The protein below binds the small molecule below.
Small molecule (SMILES): CC(=O)N[C@@H]1[C@@H](O)[C@H](O)[C@@H](CO)O[C@H]1O

Sequence of chain 1.B:
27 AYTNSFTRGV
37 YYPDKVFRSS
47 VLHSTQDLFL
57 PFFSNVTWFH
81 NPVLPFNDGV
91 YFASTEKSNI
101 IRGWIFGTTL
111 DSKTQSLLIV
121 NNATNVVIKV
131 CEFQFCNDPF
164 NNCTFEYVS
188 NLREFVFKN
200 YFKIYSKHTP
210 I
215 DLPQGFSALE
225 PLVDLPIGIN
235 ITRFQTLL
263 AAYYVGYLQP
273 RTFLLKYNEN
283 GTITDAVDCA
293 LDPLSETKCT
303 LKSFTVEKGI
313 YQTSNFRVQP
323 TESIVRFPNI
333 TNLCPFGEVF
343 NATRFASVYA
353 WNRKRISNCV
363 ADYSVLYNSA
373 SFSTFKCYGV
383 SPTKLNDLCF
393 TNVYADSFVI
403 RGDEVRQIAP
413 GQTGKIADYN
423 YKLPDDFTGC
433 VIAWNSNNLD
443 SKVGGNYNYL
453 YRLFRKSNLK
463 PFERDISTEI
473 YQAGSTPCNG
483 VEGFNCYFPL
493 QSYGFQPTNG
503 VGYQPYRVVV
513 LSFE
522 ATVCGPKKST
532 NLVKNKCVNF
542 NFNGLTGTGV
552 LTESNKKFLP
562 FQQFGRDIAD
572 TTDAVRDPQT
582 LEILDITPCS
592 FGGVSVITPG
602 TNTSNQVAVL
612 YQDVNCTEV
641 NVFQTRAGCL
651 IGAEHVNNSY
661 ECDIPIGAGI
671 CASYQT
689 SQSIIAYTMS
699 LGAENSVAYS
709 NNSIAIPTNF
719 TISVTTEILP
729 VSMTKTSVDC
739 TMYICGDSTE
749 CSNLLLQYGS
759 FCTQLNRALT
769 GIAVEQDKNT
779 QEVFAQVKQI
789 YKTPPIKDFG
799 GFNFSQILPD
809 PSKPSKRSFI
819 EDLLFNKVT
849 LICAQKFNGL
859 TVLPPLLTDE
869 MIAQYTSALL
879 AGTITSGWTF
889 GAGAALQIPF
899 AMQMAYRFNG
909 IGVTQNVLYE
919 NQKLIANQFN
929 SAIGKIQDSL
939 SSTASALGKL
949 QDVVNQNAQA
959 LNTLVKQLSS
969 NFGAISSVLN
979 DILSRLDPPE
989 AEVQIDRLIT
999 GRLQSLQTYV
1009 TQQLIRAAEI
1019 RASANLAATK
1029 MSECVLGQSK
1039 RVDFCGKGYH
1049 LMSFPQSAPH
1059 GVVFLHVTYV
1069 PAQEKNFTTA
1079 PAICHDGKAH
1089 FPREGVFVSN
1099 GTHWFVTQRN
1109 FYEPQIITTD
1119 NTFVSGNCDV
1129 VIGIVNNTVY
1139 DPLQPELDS

Binding-site contacts:
Ligand atom C5 contacts residue ASN331 of chain 1.B at 3.7 Å.
Ligand atom C2 contacts residue ASN331 of chain 1.B at 2.5 Å.
Ligand atom O5 contacts residue ASN331 of chain 1.B at 2.4 Å (h-bond).
Ligand atom O7 contacts residue ASN331 of chain 1.B at 3.5 Å (h-bond).
Ligand atom C8 contacts residue ASN331 of chain 1.B at 4.5 Å.
Ligand atom C4 contacts residue ASN331 of chain 1.B at 4.2 Å.
Ligand atom C8 contacts residue GLN580 of chain 1.B at 4.1 Å.
Ligand atom C7 contacts residue ASN331 of chain 1.B at 3.4 Å.
Ligand atom C3 contacts residue ASN331 of chain 1.B at 3.8 Å.
Ligand atom N2 contacts residue GLN580 of chain 1.B at 3.8 Å.
Ligand atom N2 contacts residue ASN331 of chain 1.B at 2.9 Å (h-bond).
Ligand atom C1 contacts residue ASN331 of chain 1.B at 1.4 Å.